A protein and the small-molecule ligand that binds it are described below.
Small molecule (SMILES): COc1ccc(NC(=O)Nc2ccncc2)cc1

Binding-site contacts:
Ligand atom N09 contacts residue ILE168 of chain 1.A at 3.4 Å.
Ligand atom N12 contacts residue ILE168 of chain 1.A at 3.5 Å.
Ligand atom C05 contacts residue ILE168 of chain 1.A at 4.0 Å (hydrophobic).
Ligand atom C17 contacts residue GLU122 of chain 1.A at 4.4 Å.
Ligand atom N16 contacts residue HIS119 of chain 1.A at 2.4 Å (h-bond).
Ligand atom N16 contacts residue GLU121 of chain 1.A at 4.4 Å.
Ligand atom C14 contacts residue ILE168 of chain 1.A at 4.3 Å (hydrophobic).
Ligand atom C03 contacts residue ALA167 of chain 1.A at 4.5 Å (hydrophobic).
Ligand atom C10 contacts residue ASP164 of chain 1.A at 4.3 Å.
Ligand atom C06 contacts residue ILE168 of chain 1.A at 3.7 Å (hydrophobic).
Ligand atom N16 contacts residue GLU122 of chain 1.A at 3.4 Å (salt-bridge).
Ligand atom C10 contacts residue ILE168 of chain 1.A at 3.6 Å (hydrophobic).
Ligand atom C07 contacts residue ILE168 of chain 1.A at 4.4 Å (hydrophobic).
Ligand atom C01 contacts residue GOL1 of chain 1.P at 3.6 Å.
Ligand atom C18 contacts residue ILE168 of chain 1.A at 4.3 Å (hydrophobic).
Ligand atom C18 contacts residue ASP164 of chain 1.A at 3.7 Å.
Ligand atom C13 contacts residue ILE168 of chain 1.A at 3.8 Å (hydrophobic).
Ligand atom C15 contacts residue GLU122 of chain 1.A at 3.3 Å.
Ligand atom C04 contacts residue ILE168 of chain 1.A at 4.4 Å (hydrophobic).
Ligand atom N09 contacts residue ASP164 of chain 1.A at 3.5 Å (salt-bridge).
Ligand atom C18 contacts residue LYS104 of chain 1.A at 4.0 Å.
Ligand atom C18 contacts residue HIS119 of chain 1.A at 4.3 Å.
Ligand atom C17 contacts residue LYS104 of chain 1.A at 3.5 Å.
Ligand atom C15 contacts residue HIS119 of chain 1.A at 3.5 Å.
Ligand atom C18 contacts residue GLU121 of chain 1.A at 3.3 Å.
Ligand atom C05 contacts residue ASP164 of chain 1.A at 3.6 Å.
Ligand atom C13 contacts residue ASP164 of chain 1.A at 4.0 Å.
Ligand atom C06 contacts residue ASP164 of chain 1.A at 4.1 Å.
Ligand atom O11 contacts residue ILE168 of chain 1.A at 3.9 Å.
Ligand atom C05 contacts residue ALA167 of chain 1.A at 3.8 Å (hydrophobic).
Ligand atom C17 contacts residue HIS119 of chain 1.A at 2.9 Å.
Ligand atom C17 contacts residue GLU121 of chain 1.A at 3.2 Å.
Ligand atom N12 contacts residue ASP164 of chain 1.A at 3.4 Å (salt-bridge).
Ligand atom N16 contacts residue LYS104 of chain 1.A at 4.5 Å.
Ligand atom O02 contacts residue GOL1 of chain 1.P at 4.1 Å.
Ligand atom C14 contacts residue GLU122 of chain 1.A at 4.1 Å.
Ligand atom C04 contacts residue ALA167 of chain 1.A at 3.6 Å (hydrophobic).

Sequence of chain 1.A:
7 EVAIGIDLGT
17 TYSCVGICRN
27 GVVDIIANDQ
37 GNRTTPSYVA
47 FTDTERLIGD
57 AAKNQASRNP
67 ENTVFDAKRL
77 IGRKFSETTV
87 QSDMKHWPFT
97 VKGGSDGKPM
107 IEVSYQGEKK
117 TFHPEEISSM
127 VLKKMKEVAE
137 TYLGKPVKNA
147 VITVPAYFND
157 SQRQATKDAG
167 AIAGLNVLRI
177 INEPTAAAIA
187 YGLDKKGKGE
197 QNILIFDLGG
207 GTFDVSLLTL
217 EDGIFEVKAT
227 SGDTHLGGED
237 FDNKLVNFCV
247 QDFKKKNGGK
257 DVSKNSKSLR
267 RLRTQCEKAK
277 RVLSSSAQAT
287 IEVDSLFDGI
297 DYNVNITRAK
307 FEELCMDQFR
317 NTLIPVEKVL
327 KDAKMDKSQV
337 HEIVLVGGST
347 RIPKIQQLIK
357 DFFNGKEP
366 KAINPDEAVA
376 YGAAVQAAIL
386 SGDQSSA